Sequence of chain 1.H:
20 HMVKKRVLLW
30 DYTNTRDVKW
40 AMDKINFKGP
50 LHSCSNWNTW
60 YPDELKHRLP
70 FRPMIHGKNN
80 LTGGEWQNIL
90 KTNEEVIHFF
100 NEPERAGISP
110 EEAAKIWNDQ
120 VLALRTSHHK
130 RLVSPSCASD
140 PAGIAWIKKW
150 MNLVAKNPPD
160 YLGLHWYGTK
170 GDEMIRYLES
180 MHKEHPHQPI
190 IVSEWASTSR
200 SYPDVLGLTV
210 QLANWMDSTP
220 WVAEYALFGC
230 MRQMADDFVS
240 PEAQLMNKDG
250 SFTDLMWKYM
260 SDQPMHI

Binding-site contacts:
Ligand atom C2 contacts residue ASP203 of chain 1.H at 3.5 Å.
Ligand atom C5 contacts residue GLY206 of chain 1.H at 4.3 Å.
Ligand atom O4 contacts residue PRO202 of chain 1.H at 3.6 Å.
Ligand atom C4 contacts residue LEU207 of chain 1.H at 4.2 Å (hydrophobic).
Ligand atom O3 contacts residue GLY206 of chain 1.H at 4.2 Å.
Ligand atom C5 contacts residue GLN210 of chain 1.H at 4.1 Å.
Ligand atom C1 contacts residue ASP203 of chain 1.H at 4.0 Å.
Ligand atom C3 contacts residue ASP203 of chain 1.H at 4.0 Å.
Ligand atom O3 contacts residue LYS169 of chain 1.H at 3.6 Å.
Ligand atom C1 contacts residue GLY206 of chain 1.H at 4.4 Å.
Ligand atom O5 contacts residue GLY206 of chain 1.H at 3.8 Å.
Ligand atom O4 contacts residue GLY170 of chain 1.H at 3.6 Å.
Ligand atom C6 contacts residue PRO202 of chain 1.H at 4.4 Å (hydrophobic).
Ligand atom C6 contacts residue ILE266 of chain 1.H at 4.4 Å (hydrophobic).
Ligand atom O2 contacts residue ASP203 of chain 1.H at 2.6 Å (salt-bridge).
Ligand atom O2 contacts residue THR168 of chain 1.H at 3.9 Å.
Ligand atom O5 contacts residue LEU207 of chain 1.H at 4.2 Å.
Ligand atom O3 contacts residue ASP203 of chain 1.H at 3.3 Å (salt-bridge).
Ligand atom C3 contacts residue PRO202 of chain 1.H at 4.1 Å (hydrophobic).
Ligand atom C4 contacts residue PRO202 of chain 1.H at 3.4 Å (hydrophobic).
Ligand atom C6 contacts residue GLN210 of chain 1.H at 3.6 Å.
Ligand atom C6 contacts residue GLY206 of chain 1.H at 3.8 Å.
Ligand atom O3 contacts residue PRO202 of chain 1.H at 3.7 Å.
Ligand atom O3 contacts residue THR168 of chain 1.H at 2.8 Å (h-bond).
Ligand atom O4 contacts residue GLN210 of chain 1.H at 2.8 Å (h-bond).
Ligand atom C2 contacts residue LEU207 of chain 1.H at 4.2 Å (hydrophobic).
Ligand atom C3 contacts residue THR168 of chain 1.H at 4.0 Å.
Ligand atom O4 contacts residue GLY206 of chain 1.H at 3.4 Å.
Ligand atom C4 contacts residue GLN210 of chain 1.H at 3.4 Å.
Ligand atom O3 contacts residue GLY170 of chain 1.H at 3.1 Å (h-bond).
Ligand atom O3 contacts residue LEU207 of chain 1.H at 3.7 Å.
Ligand atom C4 contacts residue GLY170 of chain 1.H at 4.2 Å.
Ligand atom C3 contacts residue GLY170 of chain 1.H at 4.1 Å.
Ligand atom O4 contacts residue ASP171 of chain 1.H at 4.1 Å.
Ligand atom C2 contacts residue THR168 of chain 1.H at 4.4 Å.
Ligand atom C4 contacts residue GLY206 of chain 1.H at 4.3 Å.

The protein below binds the small molecule below.
Small molecule (SMILES): OC[C@H]1O[C@@H](O[C@@H]2[C@@H](O)[C@H](O)O[C@H](CO)[C@H]2O)[C@H](O)[C@@H](O)[C@@H]1O